Sequence of chain 3.A:
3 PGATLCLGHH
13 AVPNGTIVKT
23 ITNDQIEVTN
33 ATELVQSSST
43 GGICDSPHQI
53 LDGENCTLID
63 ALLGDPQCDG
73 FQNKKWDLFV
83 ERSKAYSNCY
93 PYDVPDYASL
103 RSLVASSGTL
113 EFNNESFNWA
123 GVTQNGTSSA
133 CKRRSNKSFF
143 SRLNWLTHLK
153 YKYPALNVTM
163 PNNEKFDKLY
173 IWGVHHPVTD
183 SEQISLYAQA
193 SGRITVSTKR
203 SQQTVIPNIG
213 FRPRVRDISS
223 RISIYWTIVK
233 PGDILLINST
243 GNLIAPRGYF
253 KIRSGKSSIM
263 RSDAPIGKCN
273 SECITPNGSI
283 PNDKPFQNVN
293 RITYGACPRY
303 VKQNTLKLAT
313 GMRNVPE

A small-molecule ligand and the protein it binds are described below.
Small molecule (SMILES): CC(=O)N[C@H]1[C@H](O[C@H]2[C@H](O)[C@@H](NC(C)=O)CO[C@@H]2CO)O[C@H](CO)[C@@H](O[C@@H]2O[C@H](CO)[C@@H](O)[C@H](O)[C@@H]2O)[C@@H]1O

Sequence of chain 1.A:
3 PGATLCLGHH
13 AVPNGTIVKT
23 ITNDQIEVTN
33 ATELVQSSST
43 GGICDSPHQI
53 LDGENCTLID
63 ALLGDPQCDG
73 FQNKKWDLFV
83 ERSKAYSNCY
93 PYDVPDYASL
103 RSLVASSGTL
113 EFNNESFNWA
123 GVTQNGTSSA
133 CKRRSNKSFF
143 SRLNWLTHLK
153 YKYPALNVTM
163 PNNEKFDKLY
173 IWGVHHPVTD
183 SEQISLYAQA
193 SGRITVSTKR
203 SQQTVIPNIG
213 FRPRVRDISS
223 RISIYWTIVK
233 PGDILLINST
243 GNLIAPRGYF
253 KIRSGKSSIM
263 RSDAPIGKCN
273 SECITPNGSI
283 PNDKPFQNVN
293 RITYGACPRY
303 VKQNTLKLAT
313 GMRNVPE

Binding-site contacts:
Ligand atom O5 contacts residue ASN159 of chain 1.A at 2.3 Å (h-bond).
Ligand atom O3 contacts residue ARG216 of chain 3.A at 3.8 Å.
Ligand atom C7 contacts residue PHE213 of chain 3.A at 4.2 Å (hydrophobic).
Ligand atom O4 contacts residue ASP219 of chain 3.A at 4.4 Å.
Ligand atom C8 contacts residue NAG1 of chain 1.F at 3.8 Å.
Ligand atom C7 contacts residue PRO215 of chain 3.A at 4.3 Å (hydrophobic).
Ligand atom C3 contacts residue ARG216 of chain 3.A at 4.4 Å.
Ligand atom O6 contacts residue ARG216 of chain 3.A at 3.5 Å (salt-bridge).
Ligand atom C6 contacts residue LEU238 of chain 1.A at 4.0 Å (hydrophobic).
Ligand atom C6 contacts residue THR161 of chain 1.A at 3.4 Å.
Ligand atom O7 contacts residue ASN159 of chain 1.A at 3.6 Å (h-bond).
Ligand atom C2 contacts residue ASN159 of chain 1.A at 2.4 Å.
Ligand atom C5 contacts residue ASN159 of chain 1.A at 3.6 Å.
Ligand atom C4 contacts residue ARG216 of chain 3.A at 4.2 Å.
Ligand atom C8 contacts residue NAG2 of chain 1.F at 3.6 Å.
Ligand atom O5 contacts residue LEU238 of chain 1.A at 4.3 Å.
Ligand atom C7 contacts residue ASN159 of chain 1.A at 3.5 Å.
Ligand atom C5 contacts residue ASP219 of chain 3.A at 4.3 Å.
Ligand atom N2 contacts residue ASN159 of chain 1.A at 2.9 Å (h-bond).
Ligand atom C5 contacts residue LEU238 of chain 1.A at 4.1 Å (hydrophobic).
Ligand atom O7 contacts residue PRO215 of chain 3.A at 3.5 Å.
Ligand atom O7 contacts residue ARG216 of chain 3.A at 2.9 Å (salt-bridge).
Ligand atom O3 contacts residue PHE213 of chain 3.A at 4.3 Å.
Ligand atom O7 contacts residue ARG214 of chain 3.A at 4.3 Å.
Ligand atom C1 contacts residue PHE213 of chain 3.A at 4.0 Å (hydrophobic).
Ligand atom C2 contacts residue ARG216 of chain 3.A at 4.3 Å.
Ligand atom C1 contacts residue ASN159 of chain 1.A at 1.4 Å.
Ligand atom C4 contacts residue ASN159 of chain 1.A at 4.2 Å.
Ligand atom C3 contacts residue ASN159 of chain 1.A at 3.8 Å.
Ligand atom C8 contacts residue PRO215 of chain 3.A at 4.2 Å (hydrophobic).
Ligand atom C2 contacts residue PHE213 of chain 3.A at 4.3 Å (hydrophobic).
Ligand atom O6 contacts residue THR161 of chain 1.A at 3.3 Å (h-bond).
Ligand atom C8 contacts residue ARG216 of chain 3.A at 4.4 Å.
Ligand atom N2 contacts residue PHE213 of chain 3.A at 3.5 Å.
Ligand atom C1 contacts residue ARG216 of chain 3.A at 4.1 Å.
Ligand atom C8 contacts residue PHE213 of chain 3.A at 3.7 Å (hydrophobic).
Ligand atom C8 contacts residue ILE236 of chain 1.A at 3.8 Å (hydrophobic).
Ligand atom C3 contacts residue PHE213 of chain 3.A at 3.9 Å (hydrophobic).
Ligand atom C7 contacts residue ARG216 of chain 3.A at 3.9 Å.
Ligand atom C7 contacts residue NAG1 of chain 1.F at 4.2 Å.